The small molecule below binds the protein below.
Small molecule (SMILES): CC(=O)N[C@@H]1[C@@H](O)[C@H](O)[C@@H](CO)O[C@H]1O

Binding-site contacts:
Ligand atom O7 contacts residue SER112 of chain 1.A at 3.3 Å (h-bond).
Ligand atom C7 contacts residue SER112 of chain 1.A at 4.2 Å.
Ligand atom C8 contacts residue SER162 of chain 1.A at 4.1 Å.
Ligand atom C7 contacts residue GLU132 of chain 1.A at 4.2 Å.
Ligand atom O7 contacts residue GLU132 of chain 1.A at 3.0 Å (salt-bridge).
Ligand atom C7 contacts residue ASN164 of chain 1.A at 3.8 Å.
Ligand atom C8 contacts residue GLU132 of chain 1.A at 4.0 Å.
Ligand atom C1 contacts residue ASN165 of chain 1.A at 3.5 Å.
Ligand atom C8 contacts residue SER112 of chain 1.A at 4.4 Å.
Ligand atom O5 contacts residue ASN165 of chain 1.A at 3.8 Å.
Ligand atom N2 contacts residue ASN164 of chain 1.A at 3.4 Å (h-bond).
Ligand atom C8 contacts residue ASN164 of chain 1.A at 3.4 Å.
Ligand atom C2 contacts residue ASN164 of chain 1.A at 4.5 Å.

Sequence of chain 1.A:
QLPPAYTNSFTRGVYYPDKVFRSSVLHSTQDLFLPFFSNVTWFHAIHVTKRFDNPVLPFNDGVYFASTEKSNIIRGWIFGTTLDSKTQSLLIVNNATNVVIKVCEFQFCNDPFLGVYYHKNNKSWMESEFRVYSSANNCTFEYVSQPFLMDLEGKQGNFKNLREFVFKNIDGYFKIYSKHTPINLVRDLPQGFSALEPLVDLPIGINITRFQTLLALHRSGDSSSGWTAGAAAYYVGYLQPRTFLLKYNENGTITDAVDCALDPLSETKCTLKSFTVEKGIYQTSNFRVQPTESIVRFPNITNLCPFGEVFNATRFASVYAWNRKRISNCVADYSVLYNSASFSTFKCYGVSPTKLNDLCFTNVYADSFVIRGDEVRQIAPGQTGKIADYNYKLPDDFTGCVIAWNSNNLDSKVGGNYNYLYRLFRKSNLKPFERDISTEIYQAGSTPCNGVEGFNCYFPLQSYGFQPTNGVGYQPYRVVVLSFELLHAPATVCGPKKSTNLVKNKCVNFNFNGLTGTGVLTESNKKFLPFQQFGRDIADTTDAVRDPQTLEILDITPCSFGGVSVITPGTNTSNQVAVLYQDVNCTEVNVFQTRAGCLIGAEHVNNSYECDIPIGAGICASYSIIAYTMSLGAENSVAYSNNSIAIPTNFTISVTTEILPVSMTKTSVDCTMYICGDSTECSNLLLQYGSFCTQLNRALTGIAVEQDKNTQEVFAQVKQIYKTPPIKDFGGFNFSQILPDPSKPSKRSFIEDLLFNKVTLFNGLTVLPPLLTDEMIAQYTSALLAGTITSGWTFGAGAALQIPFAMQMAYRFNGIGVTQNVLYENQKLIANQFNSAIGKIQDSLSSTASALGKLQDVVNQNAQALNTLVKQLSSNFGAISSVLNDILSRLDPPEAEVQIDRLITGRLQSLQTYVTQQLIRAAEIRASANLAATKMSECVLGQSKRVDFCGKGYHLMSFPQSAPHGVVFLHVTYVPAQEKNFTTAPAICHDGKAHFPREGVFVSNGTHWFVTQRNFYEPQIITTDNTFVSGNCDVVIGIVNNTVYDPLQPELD